Sequence of chain 1.Y:
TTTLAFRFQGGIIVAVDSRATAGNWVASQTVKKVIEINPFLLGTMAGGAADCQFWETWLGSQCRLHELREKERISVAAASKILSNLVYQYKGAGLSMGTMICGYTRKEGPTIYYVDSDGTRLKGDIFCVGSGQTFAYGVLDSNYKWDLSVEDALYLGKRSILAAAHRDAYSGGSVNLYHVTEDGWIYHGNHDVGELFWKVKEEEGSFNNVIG

Sequence of chain 1.Z:
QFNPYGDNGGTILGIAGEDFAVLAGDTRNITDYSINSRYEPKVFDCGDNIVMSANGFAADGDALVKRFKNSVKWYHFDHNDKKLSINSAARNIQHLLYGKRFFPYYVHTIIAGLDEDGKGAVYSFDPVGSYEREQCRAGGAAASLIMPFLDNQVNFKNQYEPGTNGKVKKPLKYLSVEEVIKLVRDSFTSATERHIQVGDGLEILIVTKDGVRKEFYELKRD

Binding-site contacts:
Ligand atom C23 contacts residue THR21 of chain 1.Y at 3.5 Å.
Ligand atom C contacts residue ASP126 of chain 1.Z at 3.7 Å.
Ligand atom CD2 contacts residue ALA22 of chain 1.Y at 3.6 Å (hydrophobic).
Ligand atom CA contacts residue THR1 of chain 1.Y at 2.3 Å.
Ligand atom C23 contacts residue THR1 of chain 1.Y at 3.2 Å.
Ligand atom CA contacts residue ASP126 of chain 1.Z at 3.6 Å.
Ligand atom C14 contacts residue THR1 of chain 1.Y at 2.7 Å.
Ligand atom O contacts residue GLY47 of chain 1.Y at 3.6 Å.
Ligand atom O contacts residue THR1 of chain 1.Y at 2.3 Å (h-bond).
Ligand atom O6 contacts residue THR1 of chain 1.Y at 3.0 Å (h-bond).
Ligand atom C contacts residue THR1 of chain 1.Y at 1.4 Å.
Ligand atom O contacts residue ALA20 of chain 1.Y at 3.2 Å.
Ligand atom CB contacts residue THR21 of chain 1.Y at 3.7 Å.
Ligand atom C contacts residue GLY47 of chain 1.Y at 3.6 Å.
Ligand atom C22 contacts residue THR1 of chain 1.Y at 2.4 Å.
Ligand atom N contacts residue ASP126 of chain 1.Z at 3.0 Å (salt-bridge).
Ligand atom CA contacts residue GLY47 of chain 1.Y at 3.5 Å.
Ligand atom O contacts residue PRO127 of chain 1.Z at 3.4 Å.
Ligand atom C contacts residue THR21 of chain 1.Y at 3.5 Å.
Ligand atom C15 contacts residue GLY47 of chain 1.Y at 3.4 Å.
Ligand atom C24 contacts residue TYR170 of chain 1.Y at 2.7 Å (hydrophobic).
Ligand atom C23 contacts residue ALA20 of chain 1.Y at 3.7 Å (hydrophobic).
Ligand atom C20 contacts residue ALA20 of chain 1.Y at 3.4 Å (hydrophobic).
Ligand atom N contacts residue THR1 of chain 1.Y at 3.7 Å.
Ligand atom C24 contacts residue THR1 of chain 1.Y at 1.4 Å.
Ligand atom CA contacts residue THR21 of chain 1.Y at 3.4 Å.
Ligand atom C23 contacts residue ARG19 of chain 1.Y at 3.7 Å.
Ligand atom CD2 contacts residue ALA27 of chain 1.Y at 3.7 Å (hydrophobic).
Ligand atom CD1 contacts residue THR21 of chain 1.Y at 3.7 Å.
Ligand atom C14 contacts residue GLY47 of chain 1.Y at 3.5 Å.
Ligand atom O contacts residue ALA49 of chain 1.Y at 3.4 Å (h-bond).
Ligand atom CG contacts residue ASP126 of chain 1.Z at 3.7 Å.
Ligand atom O contacts residue THR21 of chain 1.Y at 3.1 Å (h-bond).
Ligand atom N contacts residue THR21 of chain 1.Y at 2.7 Å (h-bond).
Ligand atom CB contacts residue VAL128 of chain 1.Z at 3.7 Å (hydrophobic).
Ligand atom C24 contacts residue SER131 of chain 1.Y at 3.6 Å.
Ligand atom N contacts residue GLY47 of chain 1.Y at 2.9 Å (h-bond).
Ligand atom CD1 contacts residue ALA27 of chain 1.Y at 3.7 Å (hydrophobic).
Ligand atom CA contacts residue THR21 of chain 1.Y at 3.6 Å.
Ligand atom CB contacts residue ASP126 of chain 1.Z at 3.5 Å.

A protein and the small-molecule ligand that binds it are described below.
Small molecule (SMILES): CC(=O)N[C@H]1Cc2ccc([N+](=O)O)c(c2)Oc2ccc(cc2)C[C@@H](C(=O)N[C@@H](CC(C)C)[C@@H](O)C(C)(C)O)NC(=O)[C@H](CC(C)C)NC1=O